A small-molecule ligand and the protein it binds are described below.
Small molecule (SMILES): CC(=O)N[C@@H]1[C@@H](O)[C@H](O)[C@@H](CO)O[C@H]1O

Binding-site contacts:
Ligand atom N2 contacts residue ASN1061 of chain 1.A at 2.9 Å (h-bond).
Ligand atom O7 contacts residue GLN882 of chain 1.C at 3.0 Å (h-bond).
Ligand atom C3 contacts residue ASN1061 of chain 1.A at 3.8 Å.
Ligand atom C2 contacts residue GLN882 of chain 1.C at 4.5 Å.
Ligand atom C7 contacts residue GLN882 of chain 1.C at 4.2 Å.
Ligand atom O7 contacts residue ASN1061 of chain 1.A at 3.4 Å (h-bond).
Ligand atom O5 contacts residue ASN1061 of chain 1.A at 2.4 Å (h-bond).
Ligand atom N2 contacts residue ALA693 of chain 1.A at 3.6 Å.
Ligand atom O7 contacts residue SER698 of chain 1.A at 3.9 Å.
Ligand atom O7 contacts residue ALA693 of chain 1.A at 3.5 Å.
Ligand atom O6 contacts residue ASN1061 of chain 1.A at 4.5 Å.
Ligand atom C2 contacts residue ASN1061 of chain 1.A at 2.5 Å.
Ligand atom C5 contacts residue ASN1061 of chain 1.A at 3.7 Å.
Ligand atom O3 contacts residue ALA693 of chain 1.A at 3.5 Å.
Ligand atom C1 contacts residue ASN1061 of chain 1.A at 1.5 Å.
Ligand atom C4 contacts residue ASN1061 of chain 1.A at 4.3 Å.
Ligand atom C8 contacts residue ASN1061 of chain 1.A at 3.9 Å.
Ligand atom C7 contacts residue ASN1061 of chain 1.A at 3.1 Å.
Ligand atom O6 contacts residue GLU1059 of chain 1.A at 3.9 Å.
Ligand atom C7 contacts residue ALA693 of chain 1.A at 3.5 Å (hydrophobic).
Ligand atom C2 contacts residue ALA693 of chain 1.A at 4.4 Å (hydrophobic).
Ligand atom C8 contacts residue ALA693 of chain 1.A at 4.2 Å (hydrophobic).

Sequence of chain 1.A:
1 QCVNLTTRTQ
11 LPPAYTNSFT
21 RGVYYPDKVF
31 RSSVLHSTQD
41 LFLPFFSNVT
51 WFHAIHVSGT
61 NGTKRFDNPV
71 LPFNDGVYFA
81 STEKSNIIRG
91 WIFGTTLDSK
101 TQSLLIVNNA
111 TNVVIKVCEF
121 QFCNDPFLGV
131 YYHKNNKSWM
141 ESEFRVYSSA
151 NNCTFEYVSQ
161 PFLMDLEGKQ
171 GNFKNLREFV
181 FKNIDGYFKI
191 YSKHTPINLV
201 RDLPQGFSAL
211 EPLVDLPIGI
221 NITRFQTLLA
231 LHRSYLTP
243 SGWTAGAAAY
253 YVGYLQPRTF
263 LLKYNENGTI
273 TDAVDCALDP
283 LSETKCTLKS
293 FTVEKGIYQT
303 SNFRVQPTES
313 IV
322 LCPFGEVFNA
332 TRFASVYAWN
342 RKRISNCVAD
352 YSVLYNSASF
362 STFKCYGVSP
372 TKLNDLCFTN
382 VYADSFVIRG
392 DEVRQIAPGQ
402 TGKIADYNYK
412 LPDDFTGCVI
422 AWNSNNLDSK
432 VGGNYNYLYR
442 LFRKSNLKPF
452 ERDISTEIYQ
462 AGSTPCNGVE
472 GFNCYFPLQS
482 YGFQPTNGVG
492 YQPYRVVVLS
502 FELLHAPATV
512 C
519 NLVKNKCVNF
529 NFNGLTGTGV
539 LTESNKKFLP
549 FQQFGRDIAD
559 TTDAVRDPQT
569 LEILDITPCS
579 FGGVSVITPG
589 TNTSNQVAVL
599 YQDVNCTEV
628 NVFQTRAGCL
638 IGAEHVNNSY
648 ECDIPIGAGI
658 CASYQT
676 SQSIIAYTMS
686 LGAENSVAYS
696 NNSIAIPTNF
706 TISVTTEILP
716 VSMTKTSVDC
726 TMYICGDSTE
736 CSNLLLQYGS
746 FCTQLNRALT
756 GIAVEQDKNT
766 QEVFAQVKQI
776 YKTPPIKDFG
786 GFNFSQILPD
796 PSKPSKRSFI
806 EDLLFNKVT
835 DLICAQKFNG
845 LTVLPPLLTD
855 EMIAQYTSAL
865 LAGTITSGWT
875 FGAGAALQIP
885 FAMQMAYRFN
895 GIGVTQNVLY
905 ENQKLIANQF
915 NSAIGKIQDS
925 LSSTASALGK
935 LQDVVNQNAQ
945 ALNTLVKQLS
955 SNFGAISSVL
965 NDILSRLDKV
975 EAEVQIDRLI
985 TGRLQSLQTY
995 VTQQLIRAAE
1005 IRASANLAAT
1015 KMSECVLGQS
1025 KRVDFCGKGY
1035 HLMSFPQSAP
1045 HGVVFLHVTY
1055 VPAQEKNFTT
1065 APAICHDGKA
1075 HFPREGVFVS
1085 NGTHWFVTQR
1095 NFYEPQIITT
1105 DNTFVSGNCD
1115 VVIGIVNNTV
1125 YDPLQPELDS

Sequence of chain 1.C:
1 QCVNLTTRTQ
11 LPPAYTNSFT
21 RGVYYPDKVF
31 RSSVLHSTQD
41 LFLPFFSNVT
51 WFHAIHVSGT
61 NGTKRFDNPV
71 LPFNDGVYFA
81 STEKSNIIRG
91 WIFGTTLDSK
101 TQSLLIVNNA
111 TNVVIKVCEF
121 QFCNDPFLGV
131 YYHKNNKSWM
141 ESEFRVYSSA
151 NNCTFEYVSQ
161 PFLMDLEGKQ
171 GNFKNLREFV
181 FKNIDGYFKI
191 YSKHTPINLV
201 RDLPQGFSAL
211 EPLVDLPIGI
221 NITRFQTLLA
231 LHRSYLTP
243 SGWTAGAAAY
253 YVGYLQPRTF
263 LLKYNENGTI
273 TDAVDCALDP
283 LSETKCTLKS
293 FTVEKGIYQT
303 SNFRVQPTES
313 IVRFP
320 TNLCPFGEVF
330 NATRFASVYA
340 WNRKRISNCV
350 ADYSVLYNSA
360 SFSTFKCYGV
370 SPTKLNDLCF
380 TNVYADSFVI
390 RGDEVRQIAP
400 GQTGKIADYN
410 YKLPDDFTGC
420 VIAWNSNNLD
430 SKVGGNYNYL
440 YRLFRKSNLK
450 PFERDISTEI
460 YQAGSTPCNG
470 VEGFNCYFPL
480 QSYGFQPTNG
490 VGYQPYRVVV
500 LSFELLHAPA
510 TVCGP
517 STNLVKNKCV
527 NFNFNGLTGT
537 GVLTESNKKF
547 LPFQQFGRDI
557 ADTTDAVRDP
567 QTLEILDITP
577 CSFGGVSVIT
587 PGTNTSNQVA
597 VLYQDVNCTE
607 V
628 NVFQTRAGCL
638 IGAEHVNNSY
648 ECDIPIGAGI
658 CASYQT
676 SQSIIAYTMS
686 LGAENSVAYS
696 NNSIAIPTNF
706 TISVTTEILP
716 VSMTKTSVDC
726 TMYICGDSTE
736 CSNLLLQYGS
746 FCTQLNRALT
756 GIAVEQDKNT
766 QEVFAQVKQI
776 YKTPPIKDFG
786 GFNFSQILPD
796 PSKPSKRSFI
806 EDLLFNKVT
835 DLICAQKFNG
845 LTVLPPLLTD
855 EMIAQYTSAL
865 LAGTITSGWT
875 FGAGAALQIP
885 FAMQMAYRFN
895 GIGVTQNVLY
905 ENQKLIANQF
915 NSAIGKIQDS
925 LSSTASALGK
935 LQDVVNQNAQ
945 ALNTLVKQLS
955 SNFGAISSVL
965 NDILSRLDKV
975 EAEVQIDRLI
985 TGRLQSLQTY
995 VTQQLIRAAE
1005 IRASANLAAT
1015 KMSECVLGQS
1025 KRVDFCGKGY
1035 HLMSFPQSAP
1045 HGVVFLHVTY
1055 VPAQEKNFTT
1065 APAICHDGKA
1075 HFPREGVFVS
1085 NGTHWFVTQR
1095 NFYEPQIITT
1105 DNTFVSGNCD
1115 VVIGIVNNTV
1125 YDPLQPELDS